This protein binds this small molecule.
Small molecule (SMILES): CC(=O)N[C@@H]1[C@@H](O)[C@H](O)[C@@H](CO)O[C@H]1O

Sequence of chain 1.C:
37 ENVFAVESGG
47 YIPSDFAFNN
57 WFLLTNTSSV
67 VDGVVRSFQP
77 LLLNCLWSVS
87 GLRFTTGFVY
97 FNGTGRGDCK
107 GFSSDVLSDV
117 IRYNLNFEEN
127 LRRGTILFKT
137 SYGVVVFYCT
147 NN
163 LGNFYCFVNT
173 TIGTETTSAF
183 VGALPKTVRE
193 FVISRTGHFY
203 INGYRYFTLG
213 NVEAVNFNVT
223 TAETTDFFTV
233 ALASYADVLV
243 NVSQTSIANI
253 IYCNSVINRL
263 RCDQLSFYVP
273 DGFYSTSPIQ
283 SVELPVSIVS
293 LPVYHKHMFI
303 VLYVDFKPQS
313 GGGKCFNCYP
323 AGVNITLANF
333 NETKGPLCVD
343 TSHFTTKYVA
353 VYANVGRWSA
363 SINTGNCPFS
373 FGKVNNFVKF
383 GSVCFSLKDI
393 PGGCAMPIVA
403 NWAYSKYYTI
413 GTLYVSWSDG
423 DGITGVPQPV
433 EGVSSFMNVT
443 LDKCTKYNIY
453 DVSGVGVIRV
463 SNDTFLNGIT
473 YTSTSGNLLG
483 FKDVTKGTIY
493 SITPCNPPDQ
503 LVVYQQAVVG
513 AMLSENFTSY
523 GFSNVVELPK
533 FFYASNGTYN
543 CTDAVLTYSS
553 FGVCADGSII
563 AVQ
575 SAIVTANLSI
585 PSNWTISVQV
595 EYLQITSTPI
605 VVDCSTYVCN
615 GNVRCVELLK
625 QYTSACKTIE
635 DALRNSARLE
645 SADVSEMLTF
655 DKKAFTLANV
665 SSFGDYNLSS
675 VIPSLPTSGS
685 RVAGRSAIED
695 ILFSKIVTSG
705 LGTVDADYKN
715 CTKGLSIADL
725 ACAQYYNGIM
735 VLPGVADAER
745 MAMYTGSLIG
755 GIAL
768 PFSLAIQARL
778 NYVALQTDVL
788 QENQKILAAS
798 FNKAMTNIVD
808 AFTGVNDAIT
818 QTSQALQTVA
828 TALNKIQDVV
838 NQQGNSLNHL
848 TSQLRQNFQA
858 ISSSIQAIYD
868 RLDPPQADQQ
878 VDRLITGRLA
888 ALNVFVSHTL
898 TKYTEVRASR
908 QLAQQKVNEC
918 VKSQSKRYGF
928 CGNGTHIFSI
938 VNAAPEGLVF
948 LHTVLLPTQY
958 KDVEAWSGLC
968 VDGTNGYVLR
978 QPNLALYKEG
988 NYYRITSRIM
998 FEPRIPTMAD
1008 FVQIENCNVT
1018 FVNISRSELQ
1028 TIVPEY

Binding-site contacts:
Ligand atom C7 contacts residue ASN464 of chain 1.B at 3.1 Å.
Ligand atom O5 contacts residue ASN464 of chain 1.B at 2.3 Å (h-bond).
Ligand atom O6 contacts residue THR466 of chain 1.B at 4.3 Å.
Ligand atom N2 contacts residue ASN464 of chain 1.B at 3.0 Å (h-bond).
Ligand atom C4 contacts residue ASN464 of chain 1.B at 4.2 Å.
Ligand atom C8 contacts residue ASN464 of chain 1.B at 4.4 Å.
Ligand atom O7 contacts residue ASN464 of chain 1.B at 2.9 Å (h-bond).
Ligand atom C5 contacts residue ASN464 of chain 1.B at 3.7 Å.
Ligand atom C1 contacts residue ASN464 of chain 1.B at 1.4 Å.
Ligand atom C3 contacts residue ASN464 of chain 1.B at 3.8 Å.
Ligand atom O7 contacts residue SER720 of chain 1.C at 3.6 Å.
Ligand atom O6 contacts residue ASN464 of chain 1.B at 3.7 Å.
Ligand atom C2 contacts residue ASN464 of chain 1.B at 2.5 Å.

Sequence of chain 1.B:
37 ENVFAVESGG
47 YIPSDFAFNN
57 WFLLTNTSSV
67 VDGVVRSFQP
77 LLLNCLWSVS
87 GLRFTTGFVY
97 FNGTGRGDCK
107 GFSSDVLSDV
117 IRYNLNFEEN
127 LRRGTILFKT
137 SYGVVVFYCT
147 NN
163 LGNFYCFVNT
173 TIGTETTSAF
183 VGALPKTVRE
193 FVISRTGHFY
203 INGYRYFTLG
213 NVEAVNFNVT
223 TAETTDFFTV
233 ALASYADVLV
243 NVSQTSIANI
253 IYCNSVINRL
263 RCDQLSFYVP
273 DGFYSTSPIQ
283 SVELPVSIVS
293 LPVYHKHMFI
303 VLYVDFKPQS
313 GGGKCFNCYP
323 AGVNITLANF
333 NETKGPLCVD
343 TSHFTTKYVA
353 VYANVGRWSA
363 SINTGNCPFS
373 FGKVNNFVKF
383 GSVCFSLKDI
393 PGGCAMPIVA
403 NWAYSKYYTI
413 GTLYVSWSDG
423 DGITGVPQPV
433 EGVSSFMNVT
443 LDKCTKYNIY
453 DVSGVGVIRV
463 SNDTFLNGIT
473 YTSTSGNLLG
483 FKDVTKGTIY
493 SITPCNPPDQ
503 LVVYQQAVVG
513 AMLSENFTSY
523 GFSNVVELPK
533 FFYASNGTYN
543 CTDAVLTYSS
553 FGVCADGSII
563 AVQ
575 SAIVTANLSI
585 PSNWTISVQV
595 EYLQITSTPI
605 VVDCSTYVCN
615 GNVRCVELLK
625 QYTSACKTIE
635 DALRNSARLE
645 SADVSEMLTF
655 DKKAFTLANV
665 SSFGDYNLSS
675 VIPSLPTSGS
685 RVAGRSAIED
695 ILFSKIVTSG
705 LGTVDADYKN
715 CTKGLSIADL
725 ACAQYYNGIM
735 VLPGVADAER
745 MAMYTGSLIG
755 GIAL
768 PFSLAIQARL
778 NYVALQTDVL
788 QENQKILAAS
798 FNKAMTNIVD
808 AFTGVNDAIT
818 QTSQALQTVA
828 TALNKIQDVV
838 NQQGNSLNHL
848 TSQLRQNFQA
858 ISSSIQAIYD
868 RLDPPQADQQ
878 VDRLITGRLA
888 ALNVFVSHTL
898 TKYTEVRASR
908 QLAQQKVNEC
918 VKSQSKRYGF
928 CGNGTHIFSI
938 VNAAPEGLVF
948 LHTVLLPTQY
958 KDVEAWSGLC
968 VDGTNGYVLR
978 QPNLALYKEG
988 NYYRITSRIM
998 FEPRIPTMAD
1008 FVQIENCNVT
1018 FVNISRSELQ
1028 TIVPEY